Binding-site contacts:
Ligand atom C16 contacts residue HIS164 of chain 1.A at 3.6 Å.
Ligand atom N28 contacts residue SER1 of chain 2.A at 3.4 Å (h-bond).
Ligand atom C29 contacts residue HIS163 of chain 1.A at 3.7 Å.
Ligand atom C21 contacts residue CYS145 of chain 1.A at 1.8 Å (hydrophobic).
Ligand atom C29 contacts residue ARG166 of chain 1.A at 3.8 Å.
Ligand atom O10 contacts residue MET165 of chain 1.A at 3.4 Å.
Ligand atom O10 contacts residue ARG166 of chain 1.A at 3.1 Å (salt-bridge).
Ligand atom N28 contacts residue PHE140 of chain 1.A at 3.2 Å (h-bond).
Ligand atom O30 contacts residue PHE140 of chain 1.A at 3.5 Å.
Ligand atom C16 contacts residue ASP187 of chain 1.A at 3.9 Å.
Ligand atom O8 contacts residue GLN189 of chain 1.A at 3.7 Å.
Ligand atom C24 contacts residue LEU141 of chain 1.A at 3.8 Å (hydrophobic).
Ligand atom C29 contacts residue PHE140 of chain 1.A at 3.7 Å (hydrophobic).
Ligand atom C21 contacts residue ASN142 of chain 1.A at 3.8 Å.
Ligand atom N28 contacts residue ARG166 of chain 1.A at 3.8 Å.
Ligand atom O22 contacts residue CYS145 of chain 1.A at 2.6 Å (h-bond).
Ligand atom C13 contacts residue HIS164 of chain 1.A at 3.9 Å.
Ligand atom N11 contacts residue GLN189 of chain 1.A at 3.1 Å (h-bond).
Ligand atom C20 contacts residue CYS145 of chain 1.A at 2.9 Å (hydrophobic).
Ligand atom C6 contacts residue ARG166 of chain 1.A at 3.5 Å.
Ligand atom C17 contacts residue HIS164 of chain 1.A at 3.6 Å.
Ligand atom C24 contacts residue HIS163 of chain 1.A at 3.8 Å.
Ligand atom C9 contacts residue GLN189 of chain 1.A at 3.9 Å.
Ligand atom C20 contacts residue ASN142 of chain 1.A at 3.5 Å.
Ligand atom C13 contacts residue HIS41 of chain 1.A at 3.9 Å.
Ligand atom O30 contacts residue HIS172 of chain 1.A at 3.6 Å.
Ligand atom C7 contacts residue ARG166 of chain 1.A at 3.3 Å.
Ligand atom C15 contacts residue HIS41 of chain 1.A at 3.9 Å.
Ligand atom C24 contacts residue CYS145 of chain 1.A at 3.4 Å (hydrophobic).
Ligand atom O30 contacts residue HIS163 of chain 1.A at 2.7 Å (h-bond).
Ligand atom C1 contacts residue ARG166 of chain 1.A at 3.8 Å.
Ligand atom N19 contacts residue HIS164 of chain 1.A at 3.1 Å (h-bond).
Ligand atom C24 contacts residue SER144 of chain 1.A at 3.8 Å.
Ligand atom O22 contacts residue GLY143 of chain 1.A at 3.1 Å (h-bond).
Ligand atom C12 contacts residue HIS164 of chain 1.A at 3.3 Å.
Ligand atom O30 contacts residue ARG166 of chain 1.A at 3.7 Å.
Ligand atom O22 contacts residue ASN142 of chain 1.A at 3.5 Å (h-bond).
Ligand atom N19 contacts residue CYS145 of chain 1.A at 3.0 Å (h-bond).
Ligand atom C15 contacts residue MET49 of chain 1.A at 3.9 Å (hydrophobic).
Ligand atom O22 contacts residue SER144 of chain 1.A at 3.3 Å (h-bond).

A protein and the small-molecule ligand that binds it are described below.
Small molecule (SMILES): CC(C)C[C@H](NC(=O)OCc1ccccc1)C(=O)N[C@@H](C[C@@H]1CCNC1=O)[C@@H](O)S(=O)(=O)O

Sequence of chain 1.A:
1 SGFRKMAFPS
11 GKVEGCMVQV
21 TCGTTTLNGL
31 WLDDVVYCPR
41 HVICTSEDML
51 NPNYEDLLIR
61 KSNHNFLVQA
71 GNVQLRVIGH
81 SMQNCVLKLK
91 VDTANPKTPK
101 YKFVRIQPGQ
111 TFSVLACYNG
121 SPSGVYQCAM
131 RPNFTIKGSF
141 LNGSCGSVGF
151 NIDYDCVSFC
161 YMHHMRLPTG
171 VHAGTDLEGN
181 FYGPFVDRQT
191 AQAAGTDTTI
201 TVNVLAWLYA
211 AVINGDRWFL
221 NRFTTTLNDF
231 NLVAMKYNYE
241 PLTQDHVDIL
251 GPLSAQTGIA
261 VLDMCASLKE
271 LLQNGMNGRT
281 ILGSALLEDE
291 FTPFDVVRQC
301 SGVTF

Sequence of chain 2.A:
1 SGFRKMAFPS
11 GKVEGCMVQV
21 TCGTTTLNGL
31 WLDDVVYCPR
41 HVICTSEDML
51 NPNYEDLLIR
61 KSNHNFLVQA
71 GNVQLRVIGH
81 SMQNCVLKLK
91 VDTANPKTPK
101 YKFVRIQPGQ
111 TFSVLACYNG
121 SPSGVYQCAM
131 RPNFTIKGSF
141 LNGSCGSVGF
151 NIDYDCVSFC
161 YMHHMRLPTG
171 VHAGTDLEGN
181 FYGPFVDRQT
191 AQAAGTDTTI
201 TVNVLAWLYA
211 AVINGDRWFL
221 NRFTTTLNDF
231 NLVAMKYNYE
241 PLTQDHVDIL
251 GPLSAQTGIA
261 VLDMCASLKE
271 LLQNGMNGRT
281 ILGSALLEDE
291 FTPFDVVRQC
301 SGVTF